Binding-site contacts:
Ligand atom C10 contacts residue GLY27 of chain 1.A at 3.4 Å.
Ligand atom N contacts residue GLY48 of chain 1.A at 2.9 Å (h-bond).
Ligand atom O contacts residue ASP29 of chain 1.B at 3.5 Å (salt-bridge).
Ligand atom O1 contacts residue ASP25 of chain 1.B at 3.3 Å (salt-bridge).
Ligand atom C12 contacts residue GLY49 of chain 1.A at 3.4 Å.
Ligand atom C13 contacts residue VAL82 of chain 1.B at 3.5 Å (hydrophobic).
Ligand atom N contacts residue GLY27 of chain 1.A at 3.4 Å (h-bond).
Ligand atom OG contacts residue ASP30 of chain 1.A at 2.6 Å (salt-bridge).
Ligand atom CB contacts residue ASP29 of chain 1.A at 3.1 Å.
Ligand atom O contacts residue ILE47 of chain 1.B at 3.4 Å.
Ligand atom N contacts residue GLY48 of chain 1.B at 2.6 Å (h-bond).
Ligand atom O contacts residue GLY48 of chain 1.A at 3.1 Å (h-bond).
Ligand atom CB contacts residue GLY48 of chain 1.B at 3.5 Å.
Ligand atom CA contacts residue GLY48 of chain 1.A at 3.4 Å.
Ligand atom O1 contacts residue ASP25 of chain 1.A at 2.8 Å (salt-bridge).
Ligand atom CG1 contacts residue ALA28 of chain 1.B at 3.4 Å (hydrophobic).
Ligand atom ND2 contacts residue ASP30 of chain 1.A at 3.1 Å (salt-bridge).
Ligand atom OG contacts residue ASP29 of chain 1.A at 3.1 Å (salt-bridge).
Ligand atom CB contacts residue ASP30 of chain 1.A at 2.8 Å.
Ligand atom C4 contacts residue ASP25 of chain 1.A at 3.4 Å.
Ligand atom CG2 contacts residue ARG8 of chain 1.A at 3.5 Å.
Ligand atom C12 contacts residue ILE50 of chain 1.A at 3.2 Å (hydrophobic).
Ligand atom C6 contacts residue ILE50 of chain 1.A at 3.5 Å (hydrophobic).
Ligand atom O contacts residue GLY48 of chain 1.B at 2.9 Å (h-bond).
Ligand atom CA contacts residue ASP29 of chain 1.A at 3.4 Å.
Ligand atom CB contacts residue ARG8 of chain 1.B at 3.5 Å.
Ligand atom CD2 contacts residue ARG8 of chain 1.B at 3.0 Å.
Ligand atom ND2 contacts residue ALA28 of chain 1.A at 3.3 Å.
Ligand atom C8 contacts residue GLY27 of chain 1.B at 3.3 Å.
Ligand atom CD1 contacts residue ILE50 of chain 1.A at 3.4 Å (hydrophobic).
Ligand atom O contacts residue ASP29 of chain 1.A at 3.1 Å (salt-bridge).
Ligand atom C10 contacts residue ASP25 of chain 1.B at 3.4 Å.
Ligand atom ND2 contacts residue ASP29 of chain 1.A at 3.1 Å (salt-bridge).
Ligand atom CA contacts residue GLY48 of chain 1.B at 3.5 Å.
Ligand atom C contacts residue GLY48 of chain 1.B at 3.5 Å.
Ligand atom CA contacts residue GLY48 of chain 1.B at 3.5 Å.
Ligand atom N contacts residue ASP29 of chain 1.A at 3.2 Å (salt-bridge).
Ligand atom N contacts residue GLY27 of chain 1.B at 3.0 Å (h-bond).
Ligand atom O contacts residue GLY49 of chain 1.A at 3.0 Å.
Ligand atom OD1 contacts residue ILE47 of chain 1.A at 3.4 Å.

Sequence of chain 1.A:
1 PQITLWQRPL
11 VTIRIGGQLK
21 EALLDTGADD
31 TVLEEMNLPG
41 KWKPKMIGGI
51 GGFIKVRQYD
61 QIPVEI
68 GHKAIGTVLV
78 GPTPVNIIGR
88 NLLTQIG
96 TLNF

A protein and the small-molecule ligand that binds it are described below.
Small molecule (SMILES): CC[C@H](C)[C@H](NC(=O)[C@@H]1CCCN1C[C@H](O)[C@H](Cc1ccccc1)NC(=O)[C@H](CC(N)=O)NC(=O)[C@H](CC(C)C)NC(=O)[C@H](CO)NC(C)=O)C(=O)N[C@H](C(=O)OC)C(C)C

Sequence of chain 1.B:
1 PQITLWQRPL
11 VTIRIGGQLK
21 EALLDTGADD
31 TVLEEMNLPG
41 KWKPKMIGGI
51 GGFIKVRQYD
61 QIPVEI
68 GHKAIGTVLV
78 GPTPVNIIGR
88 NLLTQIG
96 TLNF